Binding-site contacts:
Ligand atom N contacts residue ASN583 of chain 1.F at 4.3 Å.
Ligand atom CZ3 contacts residue GLN278 of chain 1.F at 3.7 Å.
Ligand atom CH2 contacts residue LEU279 of chain 1.F at 4.1 Å (hydrophobic).
Ligand atom O contacts residue ASN583 of chain 1.F at 3.3 Å (h-bond).
Ligand atom C contacts residue ASN583 of chain 1.F at 3.9 Å.
Ligand atom CZ3 contacts residue PHE618 of chain 1.F at 3.8 Å (hydrophobic).
Ligand atom OXT contacts residue TRP665 of chain 1.F at 3.4 Å (h-bond).
Ligand atom CE3 contacts residue TYR244 of chain 1.F at 3.5 Å (hydrophobic).
Ligand atom N contacts residue TRP665 of chain 1.F at 3.8 Å.
Ligand atom CD2 contacts residue PHE618 of chain 1.F at 3.6 Å (hydrophobic).
Ligand atom CA contacts residue GLU560 of chain 1.F at 4.2 Å.
Ligand atom O contacts residue ASN584 of chain 1.F at 3.3 Å (h-bond).
Ligand atom C contacts residue ASN584 of chain 1.F at 3.6 Å.
Ligand atom CB contacts residue PHE618 of chain 1.F at 4.0 Å (hydrophobic).
Ligand atom CA contacts residue ASN583 of chain 1.F at 4.4 Å.
Ligand atom CE2 contacts residue PHE618 of chain 1.F at 3.7 Å (hydrophobic).
Ligand atom CZ2 contacts residue VAL559 of chain 1.F at 4.2 Å (hydrophobic).
Ligand atom N contacts residue ILE561 of chain 1.F at 4.3 Å.
Ligand atom CD1 contacts residue GLU560 of chain 1.F at 4.2 Å.
Ligand atom NE1 contacts residue PHE618 of chain 1.F at 3.7 Å.
Ligand atom CH2 contacts residue GLN278 of chain 1.F at 3.7 Å.
Ligand atom OXT contacts residue ARG664 of chain 1.F at 4.2 Å.
Ligand atom CA contacts residue TRP665 of chain 1.F at 3.4 Å (hydrophobic).
Ligand atom CZ2 contacts residue GLN278 of chain 1.F at 4.5 Å.
Ligand atom CH2 contacts residue PHE618 of chain 1.F at 3.5 Å (hydrophobic).
Ligand atom CZ3 contacts residue TYR244 of chain 1.F at 3.8 Å (hydrophobic).
Ligand atom CB contacts residue ASN584 of chain 1.F at 4.0 Å.
Ligand atom CZ2 contacts residue PHE618 of chain 1.F at 3.4 Å (hydrophobic).
Ligand atom O contacts residue TRP665 of chain 1.F at 3.8 Å.
Ligand atom CE3 contacts residue TRP665 of chain 1.F at 4.3 Å (hydrophobic).
Ligand atom C contacts residue TRP665 of chain 1.F at 3.7 Å (hydrophobic).
Ligand atom CG contacts residue PHE618 of chain 1.F at 3.8 Å (hydrophobic).
Ligand atom N contacts residue GLU560 of chain 1.F at 3.0 Å (salt-bridge).
Ligand atom OXT contacts residue ASN584 of chain 1.F at 3.0 Å (h-bond).
Ligand atom CB contacts residue ASN583 of chain 1.F at 4.2 Å.
Ligand atom NE1 contacts residue VAL559 of chain 1.F at 4.3 Å.
Ligand atom CE2 contacts residue VAL559 of chain 1.F at 4.4 Å (hydrophobic).
Ligand atom CE3 contacts residue GLN278 of chain 1.F at 4.5 Å.
Ligand atom CE3 contacts residue PHE618 of chain 1.F at 3.7 Å (hydrophobic).
Ligand atom CD1 contacts residue PHE618 of chain 1.F at 4.0 Å (hydrophobic).

Sequence of chain 1.F:
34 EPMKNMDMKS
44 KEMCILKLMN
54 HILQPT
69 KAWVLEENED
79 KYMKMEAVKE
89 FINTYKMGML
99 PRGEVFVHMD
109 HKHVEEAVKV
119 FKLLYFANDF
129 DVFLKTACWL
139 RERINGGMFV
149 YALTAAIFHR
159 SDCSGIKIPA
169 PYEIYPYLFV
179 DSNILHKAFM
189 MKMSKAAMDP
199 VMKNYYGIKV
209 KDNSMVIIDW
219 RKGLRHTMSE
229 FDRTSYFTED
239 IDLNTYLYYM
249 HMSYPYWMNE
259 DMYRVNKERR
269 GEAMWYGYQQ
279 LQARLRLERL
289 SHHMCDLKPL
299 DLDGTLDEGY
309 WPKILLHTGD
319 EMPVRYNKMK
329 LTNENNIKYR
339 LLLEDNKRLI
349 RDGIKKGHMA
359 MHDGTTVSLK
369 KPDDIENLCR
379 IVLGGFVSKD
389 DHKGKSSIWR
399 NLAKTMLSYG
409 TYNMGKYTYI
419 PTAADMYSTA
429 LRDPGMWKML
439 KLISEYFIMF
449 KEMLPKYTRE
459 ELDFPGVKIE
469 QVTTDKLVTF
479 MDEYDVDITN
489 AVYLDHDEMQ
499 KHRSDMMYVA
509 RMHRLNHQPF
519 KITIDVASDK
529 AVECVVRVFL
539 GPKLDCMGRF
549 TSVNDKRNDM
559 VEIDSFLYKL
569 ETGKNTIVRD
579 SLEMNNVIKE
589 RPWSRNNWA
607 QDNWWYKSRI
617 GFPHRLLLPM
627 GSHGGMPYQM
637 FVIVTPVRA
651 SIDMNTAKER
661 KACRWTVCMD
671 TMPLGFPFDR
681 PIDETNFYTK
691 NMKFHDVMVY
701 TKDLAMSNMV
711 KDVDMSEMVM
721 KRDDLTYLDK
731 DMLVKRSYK

This protein binds this small molecule.
Small molecule (SMILES): N[C@@H](Cc1c[nH]c2ccccc12)C(=O)O